Binding-site contacts:
Ligand atom C1 contacts residue ADP1 of chain 1.GA at 1.4 Å.
Ligand atom O5 contacts residue NAP1 of chain 1.EA at 4.2 Å.
Ligand atom C5 contacts residue THR128 of chain 1.F at 4.0 Å.
Ligand atom C3 contacts residue SER126 of chain 1.F at 3.0 Å.
Ligand atom C2 contacts residue MET228 of chain 1.F at 3.6 Å (hydrophobic).
Ligand atom C4 contacts residue NAP1 of chain 1.EA at 3.8 Å.
Ligand atom O6 contacts residue ADP1 of chain 1.GA at 4.2 Å.
Ligand atom C6 contacts residue PHE187 of chain 1.F at 3.9 Å (hydrophobic).
Ligand atom C5 contacts residue PHE187 of chain 1.F at 4.2 Å (hydrophobic).
Ligand atom O6 contacts residue PHE187 of chain 1.F at 4.3 Å.
Ligand atom O4 contacts residue SER126 of chain 1.F at 2.7 Å (h-bond).
Ligand atom C3 contacts residue MET228 of chain 1.F at 3.8 Å (hydrophobic).
Ligand atom O2 contacts residue MET228 of chain 1.F at 3.2 Å (h-bond).
Ligand atom O6 contacts residue NAP1 of chain 1.EA at 3.2 Å.
Ligand atom C3 contacts residue ADP1 of chain 1.GA at 3.7 Å.
Ligand atom C3 contacts residue LYS225 of chain 1.F at 3.9 Å.
Ligand atom O3 contacts residue LYS225 of chain 1.F at 2.8 Å (salt-bridge).
Ligand atom C4 contacts residue LYS225 of chain 1.F at 4.3 Å.
Ligand atom O2 contacts residue LYS225 of chain 1.F at 3.3 Å (salt-bridge).
Ligand atom O2 contacts residue NAP1 of chain 1.EA at 3.7 Å.
Ligand atom O5 contacts residue THR128 of chain 1.F at 4.3 Å.
Ligand atom C5 contacts residue NAP1 of chain 1.EA at 4.0 Å.
Ligand atom C6 contacts residue SER163 of chain 1.F at 3.4 Å.
Ligand atom C2 contacts residue ADP1 of chain 1.GA at 2.4 Å.
Ligand atom O2 contacts residue ADP1 of chain 1.GA at 2.7 Å (h-bond).
Ligand atom O6 contacts residue ALA165 of chain 1.F at 4.2 Å.
Ligand atom C2 contacts residue SER126 of chain 1.F at 4.3 Å.
Ligand atom O3 contacts residue SER126 of chain 1.F at 3.0 Å (h-bond).
Ligand atom O4 contacts residue NAP1 of chain 1.EA at 3.5 Å (h-bond).
Ligand atom C5 contacts residue SER126 of chain 1.F at 4.3 Å.
Ligand atom C5 contacts residue ADP1 of chain 1.GA at 3.6 Å.
Ligand atom C6 contacts residue NAP1 of chain 1.EA at 2.9 Å.
Ligand atom O6 contacts residue SER163 of chain 1.F at 2.8 Å (h-bond).
Ligand atom C1 contacts residue THR128 of chain 1.F at 4.1 Å.
Ligand atom C4 contacts residue SER126 of chain 1.F at 3.4 Å.
Ligand atom C4 contacts residue ADP1 of chain 1.GA at 4.2 Å.
Ligand atom O5 contacts residue ADP1 of chain 1.GA at 2.3 Å (h-bond).
Ligand atom O4 contacts residue PHE187 of chain 1.F at 3.5 Å.
Ligand atom C2 contacts residue LYS225 of chain 1.F at 4.1 Å.
Ligand atom O3 contacts residue MET228 of chain 1.F at 3.6 Å.

Sequence of chain 1.F:
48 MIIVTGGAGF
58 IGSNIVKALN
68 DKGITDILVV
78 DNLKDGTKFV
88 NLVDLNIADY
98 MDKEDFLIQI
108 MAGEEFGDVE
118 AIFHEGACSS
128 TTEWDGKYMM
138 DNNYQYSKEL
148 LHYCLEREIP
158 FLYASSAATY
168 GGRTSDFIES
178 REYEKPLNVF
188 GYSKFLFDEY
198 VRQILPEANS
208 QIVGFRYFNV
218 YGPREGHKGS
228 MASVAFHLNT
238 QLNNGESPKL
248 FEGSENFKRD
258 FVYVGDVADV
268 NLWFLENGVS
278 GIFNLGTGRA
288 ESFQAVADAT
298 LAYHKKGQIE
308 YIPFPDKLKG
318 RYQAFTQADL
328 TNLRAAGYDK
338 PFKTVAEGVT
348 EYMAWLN

A small-molecule ligand and the protein it binds are described below.
Small molecule (SMILES): OC[C@H]1O[C@@H](O)[C@@H](O)[C@@H](O)[C@@H]1O